A protein and the small-molecule ligand that binds it are described below.
Small molecule (SMILES): Nc1ncnc2[nH]cnc12

Sequence of chain 1.F:
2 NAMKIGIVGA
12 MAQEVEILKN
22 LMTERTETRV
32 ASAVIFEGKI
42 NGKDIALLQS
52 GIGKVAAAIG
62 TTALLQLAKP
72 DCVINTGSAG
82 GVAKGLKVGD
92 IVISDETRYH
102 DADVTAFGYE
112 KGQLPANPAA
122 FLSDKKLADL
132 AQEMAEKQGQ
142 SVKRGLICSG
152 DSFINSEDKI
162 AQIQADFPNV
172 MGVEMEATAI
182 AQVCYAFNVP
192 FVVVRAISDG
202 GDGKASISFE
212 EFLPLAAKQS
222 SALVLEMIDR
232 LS

Binding-site contacts:
Ligand atom N3 contacts residue VAL174 of chain 1.F at 4.0 Å.
Ligand atom N7 contacts residue GLY81 of chain 1.F at 3.3 Å (h-bond).
Ligand atom C2 contacts residue GLU175 of chain 1.F at 3.9 Å.
Ligand atom N3 contacts residue BO31 of chain 1.X at 3.5 Å (h-bond).
Ligand atom C5 contacts residue GLY81 of chain 1.F at 3.6 Å.
Ligand atom N1 contacts residue ILE155 of chain 1.F at 2.9 Å (h-bond).
Ligand atom N7 contacts residue SER199 of chain 1.F at 3.5 Å (h-bond).
Ligand atom C2 contacts residue ILE155 of chain 1.F at 3.7 Å (hydrophobic).
Ligand atom N9 contacts residue ALA80 of chain 1.F at 3.7 Å.
Ligand atom N3 contacts residue PHE154 of chain 1.F at 3.9 Å.
Ligand atom N7 contacts residue ASP200 of chain 1.F at 2.7 Å (salt-bridge).
Ligand atom C8 contacts residue SER79 of chain 1.F at 3.6 Å.
Ligand atom C5 contacts residue ASP200 of chain 1.F at 3.8 Å.
Ligand atom C6 contacts residue ILE155 of chain 1.F at 3.8 Å (hydrophobic).
Ligand atom C8 contacts residue GLY81 of chain 1.F at 3.6 Å.
Ligand atom N6 contacts residue GLY202 of chain 1.F at 3.6 Å.
Ligand atom C2 contacts residue MET176 of chain 1.F at 3.9 Å (hydrophobic).
Ligand atom N3 contacts residue GLU175 of chain 1.F at 3.4 Å.
Ligand atom N1 contacts residue PHE154 of chain 1.F at 3.6 Å.
Ligand atom N3 contacts residue MET176 of chain 1.F at 3.7 Å.
Ligand atom C2 contacts residue PHE154 of chain 1.F at 3.6 Å (hydrophobic).
Ligand atom N6 contacts residue ILE155 of chain 1.F at 2.9 Å (h-bond).
Ligand atom N6 contacts residue ASP200 of chain 1.F at 2.9 Å (salt-bridge).
Ligand atom C5 contacts residue PHE154 of chain 1.F at 3.3 Å (hydrophobic).
Ligand atom C6 contacts residue ASP200 of chain 1.F at 3.8 Å.
Ligand atom C8 contacts residue BO31 of chain 1.X at 3.5 Å.
Ligand atom C8 contacts residue ASP200 of chain 1.F at 3.6 Å.
Ligand atom C8 contacts residue SER199 of chain 1.F at 3.4 Å.
Ligand atom C8 contacts residue PHE210 of chain 1.F at 3.8 Å (hydrophobic).
Ligand atom C4 contacts residue VAL174 of chain 1.F at 3.9 Å (hydrophobic).
Ligand atom N9 contacts residue SER79 of chain 1.F at 3.8 Å.
Ligand atom C4 contacts residue BO31 of chain 1.X at 3.9 Å.
Ligand atom C6 contacts residue PHE154 of chain 1.F at 3.5 Å (hydrophobic).
Ligand atom C8 contacts residue ALA80 of chain 1.F at 3.4 Å (hydrophobic).
Ligand atom N7 contacts residue ALA80 of chain 1.F at 3.5 Å.
Ligand atom C4 contacts residue PHE154 of chain 1.F at 3.7 Å (hydrophobic).
Ligand atom C2 contacts residue SER153 of chain 1.F at 3.5 Å.
Ligand atom N6 contacts residue PHE154 of chain 1.F at 3.7 Å.
Ligand atom N9 contacts residue BO31 of chain 1.X at 2.7 Å (h-bond).
Ligand atom N7 contacts residue PHE154 of chain 1.F at 3.6 Å.